This protein binds this small molecule.
Small molecule (SMILES): CC(=O)N[C@@H]1[C@@H](O)[C@H](O)[C@@H](CO)O[C@H]1O

Binding-site contacts:
Ligand atom C4 contacts residue TRP364 of chain 1.D at 4.4 Å (hydrophobic).
Ligand atom O4 contacts residue TRP364 of chain 1.D at 3.9 Å.
Ligand atom C1 contacts residue TRP364 of chain 1.D at 4.3 Å (hydrophobic).
Ligand atom C6 contacts residue TRP364 of chain 1.D at 4.2 Å (hydrophobic).
Ligand atom C3 contacts residue ASN308 of chain 1.D at 4.0 Å.
Ligand atom O5 contacts residue ASN308 of chain 1.D at 2.4 Å (h-bond).
Ligand atom C5 contacts residue TRP364 of chain 1.D at 3.6 Å (hydrophobic).
Ligand atom O5 contacts residue TRP364 of chain 1.D at 4.3 Å.
Ligand atom C8 contacts residue LYS304 of chain 1.D at 3.8 Å.
Ligand atom O7 contacts residue ASN308 of chain 1.D at 3.9 Å.
Ligand atom C2 contacts residue ASN308 of chain 1.D at 2.6 Å.
Ligand atom O6 contacts residue TRP364 of chain 1.D at 4.2 Å.
Ligand atom N2 contacts residue ASN308 of chain 1.D at 2.9 Å (h-bond).
Ligand atom C4 contacts residue ASN308 of chain 1.D at 4.4 Å.
Ligand atom C7 contacts residue ASN308 of chain 1.D at 3.4 Å.
Ligand atom C5 contacts residue ASN308 of chain 1.D at 3.7 Å.
Ligand atom C1 contacts residue ASN308 of chain 1.D at 1.6 Å.
Ligand atom C8 contacts residue ASN308 of chain 1.D at 4.4 Å.

Sequence of chain 1.D:
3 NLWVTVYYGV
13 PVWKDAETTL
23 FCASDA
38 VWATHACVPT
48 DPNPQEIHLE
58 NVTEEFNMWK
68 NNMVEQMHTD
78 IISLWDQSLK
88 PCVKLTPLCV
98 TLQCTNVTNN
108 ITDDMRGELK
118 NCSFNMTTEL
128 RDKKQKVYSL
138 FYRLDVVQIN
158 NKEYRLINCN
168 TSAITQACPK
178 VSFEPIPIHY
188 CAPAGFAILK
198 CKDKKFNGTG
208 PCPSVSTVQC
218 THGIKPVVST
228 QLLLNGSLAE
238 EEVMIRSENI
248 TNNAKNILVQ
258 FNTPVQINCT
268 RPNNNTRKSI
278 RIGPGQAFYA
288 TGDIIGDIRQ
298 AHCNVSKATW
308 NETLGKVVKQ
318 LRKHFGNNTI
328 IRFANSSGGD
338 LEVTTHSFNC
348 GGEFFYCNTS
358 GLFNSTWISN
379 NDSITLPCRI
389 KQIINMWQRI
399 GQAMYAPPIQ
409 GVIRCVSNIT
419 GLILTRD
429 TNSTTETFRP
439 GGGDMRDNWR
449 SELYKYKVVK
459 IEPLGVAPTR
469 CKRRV